Binding-site contacts:
Ligand atom C16 contacts residue ALA46 of chain 1.E at 3.5 Å (hydrophobic).
Ligand atom C6 contacts residue ARG628 of chain 1.D at 3.7 Å.
Ligand atom C8 contacts residue ARG628 of chain 1.D at 3.6 Å.
Ligand atom O3 contacts residue MET108 of chain 1.E at 3.1 Å (h-bond).
Ligand atom C5 contacts residue MET108 of chain 1.E at 3.9 Å (hydrophobic).
Ligand atom C5 contacts residue TYR107 of chain 1.E at 3.4 Å (hydrophobic).
Ligand atom C9 contacts residue ASP111 of chain 1.E at 3.8 Å.
Ligand atom C13 contacts residue LEU158 of chain 1.E at 3.8 Å (hydrophobic).
Ligand atom C11 contacts residue LEU158 of chain 1.E at 3.8 Å (hydrophobic).
Ligand atom C1 contacts residue ARG647 of chain 1.D at 3.6 Å.
Ligand atom C12 contacts residue LEU158 of chain 1.E at 3.6 Å (hydrophobic).
Ligand atom C16 contacts residue LYS48 of chain 1.E at 3.8 Å.
Ligand atom O2 contacts residue ARG628 of chain 1.D at 3.8 Å.
Ligand atom N1 contacts residue MET108 of chain 1.E at 2.9 Å (h-bond).
Ligand atom C4 contacts residue TYR107 of chain 1.E at 3.4 Å (hydrophobic).
Ligand atom CL2 contacts residue GLY26 of chain 1.E at 3.7 Å.
Ligand atom C4 contacts residue ILE25 of chain 1.E at 3.8 Å (hydrophobic).
Ligand atom C7 contacts residue ARG628 of chain 1.D at 3.6 Å.
Ligand atom C2 contacts residue ASN607 of chain 1.D at 3.8 Å.
Ligand atom O1 contacts residue ARG647 of chain 1.D at 3.6 Å (salt-bridge).
Ligand atom O3 contacts residue GLU106 of chain 1.E at 3.9 Å.
Ligand atom C5 contacts residue ASP109 of chain 1.E at 3.4 Å.
Ligand atom C3 contacts residue ARG628 of chain 1.D at 3.7 Å.
Ligand atom C16 contacts residue VAL33 of chain 1.E at 3.5 Å (hydrophobic).
Ligand atom C10 contacts residue MET108 of chain 1.E at 3.7 Å (hydrophobic).
Ligand atom C11 contacts residue MET108 of chain 1.E at 3.9 Å (hydrophobic).
Ligand atom C10 contacts residue LEU158 of chain 1.E at 3.8 Å (hydrophobic).
Ligand atom O1 contacts residue ASN608 of chain 1.D at 3.4 Å.
Ligand atom O2 contacts residue ILE25 of chain 1.E at 3.8 Å.
Ligand atom C9 contacts residue MET108 of chain 1.E at 3.5 Å (hydrophobic).
Ligand atom CL1 contacts residue SER155 of chain 1.E at 3.5 Å.
Ligand atom O1 contacts residue ASN607 of chain 1.D at 3.0 Å (h-bond).
Ligand atom CL2 contacts residue ILE25 of chain 1.E at 3.7 Å.
Ligand atom C14 contacts residue LEU158 of chain 1.E at 3.9 Å (hydrophobic).
Ligand atom C3 contacts residue ILE25 of chain 1.E at 3.7 Å (hydrophobic).
Ligand atom N2 contacts residue LEU158 of chain 1.E at 3.5 Å.
Ligand atom C1 contacts residue ASN607 of chain 1.D at 3.5 Å.
Ligand atom C16 contacts residue PHE105 of chain 1.E at 3.6 Å (hydrophobic).
Ligand atom C9 contacts residue HIS110 of chain 1.E at 3.8 Å.
Ligand atom C8 contacts residue ILE25 of chain 1.E at 3.7 Å (hydrophobic).

Sequence of chain 1.E:
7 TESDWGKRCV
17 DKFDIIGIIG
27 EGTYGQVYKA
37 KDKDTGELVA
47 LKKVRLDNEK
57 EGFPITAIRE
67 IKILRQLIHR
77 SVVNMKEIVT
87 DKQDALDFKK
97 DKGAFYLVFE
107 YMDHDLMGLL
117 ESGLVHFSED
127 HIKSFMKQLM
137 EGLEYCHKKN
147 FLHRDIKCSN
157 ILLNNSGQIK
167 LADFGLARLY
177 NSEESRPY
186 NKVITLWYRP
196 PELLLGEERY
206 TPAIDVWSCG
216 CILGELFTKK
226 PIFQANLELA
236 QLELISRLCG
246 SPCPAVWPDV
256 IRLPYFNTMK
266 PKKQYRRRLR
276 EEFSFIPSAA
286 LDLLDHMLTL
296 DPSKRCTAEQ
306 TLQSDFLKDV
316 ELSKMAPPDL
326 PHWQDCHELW

The protein below binds the small molecule below.
Small molecule (SMILES): CC(C)c1nn(-c2c(Cl)cccc2Cl)c2nc(Cc3ccc(OCCO)cc3)[nH]c(=O)c12

Sequence of chain 1.D:
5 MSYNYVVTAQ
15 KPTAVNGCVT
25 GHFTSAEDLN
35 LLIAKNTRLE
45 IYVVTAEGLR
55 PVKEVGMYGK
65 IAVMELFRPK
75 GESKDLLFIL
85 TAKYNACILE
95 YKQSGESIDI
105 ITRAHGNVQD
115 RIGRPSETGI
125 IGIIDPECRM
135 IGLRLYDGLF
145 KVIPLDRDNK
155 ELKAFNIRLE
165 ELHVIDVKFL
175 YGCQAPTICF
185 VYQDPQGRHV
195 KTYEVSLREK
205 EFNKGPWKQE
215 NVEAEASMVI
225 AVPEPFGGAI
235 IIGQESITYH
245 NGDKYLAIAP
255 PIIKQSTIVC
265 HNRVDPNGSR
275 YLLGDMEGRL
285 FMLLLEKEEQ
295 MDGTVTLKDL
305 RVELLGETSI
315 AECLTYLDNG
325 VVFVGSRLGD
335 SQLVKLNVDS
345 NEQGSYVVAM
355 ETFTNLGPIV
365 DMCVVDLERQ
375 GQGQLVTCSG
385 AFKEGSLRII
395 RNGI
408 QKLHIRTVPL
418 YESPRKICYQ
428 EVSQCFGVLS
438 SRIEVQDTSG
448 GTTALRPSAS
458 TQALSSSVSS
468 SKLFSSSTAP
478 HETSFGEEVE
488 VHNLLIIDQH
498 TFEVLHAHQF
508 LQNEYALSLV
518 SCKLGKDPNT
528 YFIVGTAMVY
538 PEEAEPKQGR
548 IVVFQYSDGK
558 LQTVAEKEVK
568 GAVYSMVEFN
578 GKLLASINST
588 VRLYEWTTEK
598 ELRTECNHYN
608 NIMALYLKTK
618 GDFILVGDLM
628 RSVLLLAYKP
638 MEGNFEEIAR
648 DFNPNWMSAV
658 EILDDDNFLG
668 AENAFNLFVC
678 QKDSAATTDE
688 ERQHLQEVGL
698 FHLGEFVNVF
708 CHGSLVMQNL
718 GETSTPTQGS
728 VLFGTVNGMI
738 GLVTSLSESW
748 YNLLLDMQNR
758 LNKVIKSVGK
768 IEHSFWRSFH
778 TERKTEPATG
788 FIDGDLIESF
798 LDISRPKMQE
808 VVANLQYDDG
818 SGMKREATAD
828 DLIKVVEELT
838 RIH